The small molecule below binds the protein below.
Small molecule (SMILES): Nc1ncnc2c1ncn2[C@@H]1O[C@H](COP(=O)(O)O)[C@@H](OP(=O)(O)O)[C@H]1O

Binding-site contacts:
Ligand atom P2 contacts residue THR47 of chain 1.D at 3.2 Å.
Ligand atom N6 contacts residue TRP49 of chain 1.D at 3.1 Å.
Ligand atom O1P contacts residue GLY249 of chain 1.D at 2.7 Å (h-bond).
Ligand atom O5' contacts residue GLY46 of chain 1.D at 2.8 Å (h-bond).
Ligand atom O4P contacts residue SER45 of chain 1.D at 2.9 Å (h-bond).
Ligand atom C2' contacts residue LEU245 of chain 1.D at 3.3 Å (hydrophobic).
Ligand atom O5P contacts residue THR47 of chain 1.D at 2.9 Å (h-bond).
Ligand atom O3' contacts residue SER129 of chain 1.D at 3.4 Å (h-bond).
Ligand atom O2P contacts residue SER129 of chain 1.D at 2.9 Å (h-bond).
Ligand atom O2' contacts residue LEU245 of chain 1.D at 3.4 Å (h-bond).
Ligand atom O4P contacts residue GLY46 of chain 1.D at 2.8 Å (h-bond).
Ligand atom O3' contacts residue ARG121 of chain 1.D at 3.0 Å (salt-bridge).
Ligand atom C6 contacts residue TRP49 of chain 1.D at 3.4 Å (hydrophobic).
Ligand atom C4' contacts residue ARG121 of chain 1.D at 3.5 Å.
Ligand atom O3P contacts residue ARG247 of chain 1.D at 3.1 Å (salt-bridge).
Ligand atom N6 contacts residue SER219 of chain 1.D at 3.6 Å.
Ligand atom N3 contacts residue TRP49 of chain 1.D at 3.6 Å.
Ligand atom O4' contacts residue GLY46 of chain 1.D at 3.6 Å.
Ligand atom O4P contacts residue LYS44 of chain 1.D at 3.4 Å (salt-bridge).
Ligand atom P1 contacts residue ARG247 of chain 1.D at 3.5 Å.
Ligand atom O5P contacts residue GLY46 of chain 1.D at 3.5 Å.
Ligand atom O5P contacts residue ASN48 of chain 1.D at 2.6 Å (h-bond).
Ligand atom O5' contacts residue LYS44 of chain 1.D at 3.5 Å.
Ligand atom O2' contacts residue GLY249 of chain 1.D at 3.6 Å (h-bond).
Ligand atom C8 contacts residue LEU246 of chain 1.D at 3.5 Å (hydrophobic).
Ligand atom N6 contacts residue PHE220 of chain 1.D at 3.3 Å (h-bond).
Ligand atom P2 contacts residue GLY46 of chain 1.D at 3.4 Å.
Ligand atom C2 contacts residue TRP49 of chain 1.D at 3.3 Å (hydrophobic).
Ligand atom N7 contacts residue LEU246 of chain 1.D at 3.2 Å.
Ligand atom N1 contacts residue TRP49 of chain 1.D at 3.2 Å.
Ligand atom O2P contacts residue ARG247 of chain 1.D at 2.8 Å (salt-bridge).
Ligand atom N6 contacts residue MET223 of chain 1.D at 2.5 Å.
Ligand atom O2' contacts residue ARG247 of chain 1.D at 3.4 Å (salt-bridge).
Ligand atom O1P contacts residue LYS248 of chain 1.D at 2.8 Å (salt-bridge).
Ligand atom O6P contacts residue LYS44 of chain 1.D at 2.7 Å (salt-bridge).
Ligand atom C6 contacts residue MET223 of chain 1.D at 3.5 Å (hydrophobic).
Ligand atom N3 contacts residue TYR184 of chain 1.D at 3.1 Å (h-bond).
Ligand atom O3P contacts residue ARG121 of chain 1.D at 2.7 Å (salt-bridge).
Ligand atom O4P contacts residue THR47 of chain 1.D at 2.6 Å (h-bond).
Ligand atom N6 contacts residue SER218 of chain 1.D at 3.0 Å (h-bond).

Sequence of chain 1.D:
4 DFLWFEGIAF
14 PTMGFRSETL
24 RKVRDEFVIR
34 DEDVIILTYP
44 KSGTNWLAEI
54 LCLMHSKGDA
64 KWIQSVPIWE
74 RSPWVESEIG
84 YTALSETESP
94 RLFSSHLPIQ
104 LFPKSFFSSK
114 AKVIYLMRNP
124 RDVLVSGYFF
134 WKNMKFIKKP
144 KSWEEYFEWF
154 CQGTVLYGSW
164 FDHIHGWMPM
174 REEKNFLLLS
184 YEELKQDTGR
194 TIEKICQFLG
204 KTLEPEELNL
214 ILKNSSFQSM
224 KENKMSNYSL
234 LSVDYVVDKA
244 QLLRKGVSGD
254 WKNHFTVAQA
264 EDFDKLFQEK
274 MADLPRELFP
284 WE